Binding-site contacts:
Ligand atom N7 contacts residue SER415 of chain 1.A at 4.0 Å.
Ligand atom C2 contacts residue VAL202 of chain 1.A at 4.2 Å (hydrophobic).
Ligand atom C6 contacts residue VAL202 of chain 1.A at 4.2 Å (hydrophobic).
Ligand atom N6 contacts residue SER415 of chain 1.A at 3.6 Å.
Ligand atom C2 contacts residue PRO203 of chain 1.A at 3.9 Å (hydrophobic).
Ligand atom C5 contacts residue PRO203 of chain 1.A at 3.9 Å (hydrophobic).
Ligand atom N4 contacts residue ASP201 of chain 1.A at 2.5 Å.
Ligand atom C2' contacts residue HIS413 of chain 1.A at 3.8 Å.
Ligand atom N6 contacts residue GLY422 of chain 1.A at 3.4 Å (h-bond).
Ligand atom C1' contacts residue PRO203 of chain 1.A at 4.1 Å (hydrophobic).
Ligand atom C5 contacts residue PRO203 of chain 1.A at 4.0 Å (hydrophobic).
Ligand atom C4 contacts residue VAL202 of chain 1.A at 3.7 Å (hydrophobic).
Ligand atom C2 contacts residue GLY422 of chain 1.A at 3.3 Å.
Ligand atom N1 contacts residue PRO203 of chain 1.A at 3.8 Å.
Ligand atom N7 contacts residue HIS413 of chain 1.A at 4.1 Å.
Ligand atom C6 contacts residue PRO203 of chain 1.A at 4.0 Å (hydrophobic).
Ligand atom C5 contacts residue VAL202 of chain 1.A at 3.6 Å (hydrophobic).
Ligand atom C5 contacts residue ASP201 of chain 1.A at 4.1 Å.
Ligand atom N7 contacts residue PRO203 of chain 1.A at 4.2 Å.
Ligand atom N4 contacts residue VAL202 of chain 1.A at 2.9 Å (h-bond).
Ligand atom C2' contacts residue PRO203 of chain 1.A at 3.3 Å (hydrophobic).
Ligand atom N1 contacts residue PRO203 of chain 1.A at 4.1 Å.
Ligand atom C2' contacts residue PRO414 of chain 1.A at 3.8 Å (hydrophobic).
Ligand atom N3 contacts residue PRO203 of chain 1.A at 4.2 Å.
Ligand atom N7 contacts residue ASN392 of chain 1.A at 4.2 Å.
Ligand atom C6 contacts residue PRO203 of chain 1.A at 4.0 Å (hydrophobic).
Ligand atom N6 contacts residue GLY420 of chain 1.A at 3.7 Å.
Ligand atom C4 contacts residue ASP201 of chain 1.A at 3.7 Å.
Ligand atom C8 contacts residue HIS413 of chain 1.A at 3.8 Å.
Ligand atom C4 contacts residue PRO203 of chain 1.A at 4.2 Å (hydrophobic).
Ligand atom N6 contacts residue PHE421 of chain 1.A at 3.9 Å.
Ligand atom N1 contacts residue VAL202 of chain 1.A at 3.6 Å.
Ligand atom N1 contacts residue GLY422 of chain 1.A at 3.0 Å (h-bond).
Ligand atom N3 contacts residue PRO414 of chain 1.A at 4.2 Å.
Ligand atom C5 contacts residue ARG91 of chain 1.A at 4.1 Å.
Ligand atom C6 contacts residue SER415 of chain 1.A at 4.1 Å.
Ligand atom C5 contacts residue SER415 of chain 1.A at 4.1 Å.
Ligand atom C4 contacts residue PRO203 of chain 1.A at 4.1 Å (hydrophobic).
Ligand atom N3 contacts residue ASP201 of chain 1.A at 4.1 Å.
Ligand atom C6 contacts residue GLY422 of chain 1.A at 3.8 Å.

The small molecule below binds the protein below.
Small molecule (SMILES): Nc1ccn([C@H]2C[C@H](O[P](=O)(O)OC[C@H]3O[C@@H](n4cnc5c(N)ncnc54)C[C@@H]3O)[C@@H](COP(=O)(O)O)O2)c(=O)n1

Sequence of chain 1.A:
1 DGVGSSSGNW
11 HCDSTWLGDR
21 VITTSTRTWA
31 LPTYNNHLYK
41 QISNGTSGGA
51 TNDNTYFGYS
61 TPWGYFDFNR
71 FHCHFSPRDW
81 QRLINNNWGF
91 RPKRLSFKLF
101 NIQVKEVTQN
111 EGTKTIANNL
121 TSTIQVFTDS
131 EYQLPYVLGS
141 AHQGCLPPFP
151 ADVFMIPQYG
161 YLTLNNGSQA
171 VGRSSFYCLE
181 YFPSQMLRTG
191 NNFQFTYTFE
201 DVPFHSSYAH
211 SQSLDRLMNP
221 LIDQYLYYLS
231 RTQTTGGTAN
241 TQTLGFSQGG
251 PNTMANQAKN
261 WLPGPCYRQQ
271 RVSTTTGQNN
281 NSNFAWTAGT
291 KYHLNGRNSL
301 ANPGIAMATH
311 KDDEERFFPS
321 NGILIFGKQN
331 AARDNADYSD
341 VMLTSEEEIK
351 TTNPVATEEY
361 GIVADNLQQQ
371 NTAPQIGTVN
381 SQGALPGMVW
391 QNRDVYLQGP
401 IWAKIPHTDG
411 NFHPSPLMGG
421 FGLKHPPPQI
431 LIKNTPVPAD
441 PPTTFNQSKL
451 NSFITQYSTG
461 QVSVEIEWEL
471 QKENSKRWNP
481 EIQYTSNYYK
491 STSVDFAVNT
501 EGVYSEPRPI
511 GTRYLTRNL